Sequence of chain 5.B:
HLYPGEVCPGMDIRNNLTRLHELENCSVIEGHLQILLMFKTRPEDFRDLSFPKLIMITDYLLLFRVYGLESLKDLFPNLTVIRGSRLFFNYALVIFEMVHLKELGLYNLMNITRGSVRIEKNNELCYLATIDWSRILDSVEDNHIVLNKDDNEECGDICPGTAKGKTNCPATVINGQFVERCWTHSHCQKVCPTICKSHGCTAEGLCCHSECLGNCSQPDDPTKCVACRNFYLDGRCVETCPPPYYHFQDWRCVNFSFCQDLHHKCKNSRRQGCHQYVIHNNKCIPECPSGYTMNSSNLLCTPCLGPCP

Binding-site contacts:
Ligand atom C5 contacts residue ASN25 of chain 5.B at 3.6 Å.
Ligand atom C2 contacts residue GLU24 of chain 5.B at 3.5 Å.
Ligand atom C3 contacts residue GLU24 of chain 5.B at 3.5 Å.
Ligand atom C8 contacts residue GLU22 of chain 5.B at 4.0 Å.
Ligand atom O7 contacts residue ASN25 of chain 5.B at 3.8 Å.
Ligand atom C5 contacts residue GLU24 of chain 5.B at 4.2 Å.
Ligand atom C7 contacts residue GLU24 of chain 5.B at 4.2 Å.
Ligand atom N2 contacts residue GLU24 of chain 5.B at 3.1 Å (salt-bridge).
Ligand atom C3 contacts residue ASN25 of chain 5.B at 3.8 Å.
Ligand atom C8 contacts residue HIS21 of chain 5.B at 4.3 Å.
Ligand atom C7 contacts residue ASN25 of chain 5.B at 3.6 Å.
Ligand atom N2 contacts residue ASN25 of chain 5.B at 2.9 Å (h-bond).
Ligand atom C4 contacts residue ASN25 of chain 5.B at 4.2 Å.
Ligand atom O5 contacts residue ASN25 of chain 5.B at 2.3 Å (h-bond).
Ligand atom C2 contacts residue ASN25 of chain 5.B at 2.5 Å.
Ligand atom O3 contacts residue GLU24 of chain 5.B at 4.5 Å.
Ligand atom O5 contacts residue GLU24 of chain 5.B at 4.2 Å.
Ligand atom C7 contacts residue GLU6 of chain 5.B at 4.4 Å.
Ligand atom C4 contacts residue GLU24 of chain 5.B at 4.5 Å.
Ligand atom C1 contacts residue GLU24 of chain 5.B at 3.3 Å.
Ligand atom C1 contacts residue GLU6 of chain 5.B at 4.4 Å.
Ligand atom C1 contacts residue ASN25 of chain 5.B at 1.4 Å.
Ligand atom O7 contacts residue GLU6 of chain 5.B at 3.7 Å.

This protein binds this small molecule.
Small molecule (SMILES): CC(=O)N[C@H]1[C@H](O[C@H]2[C@H](O)[C@@H](NC(C)=O)CO[C@@H]2CO[C@@H]2O[C@@H](C)[C@@H](O)[C@@H](O)[C@@H]2O)O[C@H](CO)[C@@H](O[C@@H]2O[C@H](CO)[C@@H](O)[C@H](O)[C@@H]2O)[C@@H]1O